A small-molecule ligand and the protein it binds are described below.
Small molecule (SMILES): Cc1ccc2oc(=O)c(C(=O)Oc3cccc(Cl)c3)cc2c1

Binding-site contacts:
Ligand atom C5 contacts residue HIS41 of chain 1.B at 1.5 Å.
Ligand atom O5 contacts residue PHE130 of chain 1.B at 4.0 Å.
Ligand atom C2 contacts residue CYS26 of chain 1.B at 4.0 Å (hydrophobic).
Ligand atom C12 contacts residue HIS41 of chain 1.B at 3.6 Å.
Ligand atom C3 contacts residue CYS26 of chain 1.B at 3.9 Å (hydrophobic).
Ligand atom O6 contacts residue HIS25 of chain 1.B at 3.6 Å.
Ligand atom C4 contacts residue SER176 of chain 1.B at 4.3 Å.
Ligand atom C15 contacts residue GLY174 of chain 1.B at 3.9 Å.
Ligand atom C12 contacts residue CYS26 of chain 1.B at 4.3 Å (hydrophobic).
Ligand atom C15 contacts residue HIS25 of chain 1.B at 3.4 Å.
Ligand atom O6 contacts residue LEU24 of chain 1.B at 3.3 Å (h-bond).
Ligand atom C1 contacts residue CYS26 of chain 1.B at 4.3 Å (hydrophobic).
Ligand atom C5 contacts residue CYS42 of chain 1.B at 4.3 Å (hydrophobic).
Ligand atom O4 contacts residue LEU24 of chain 1.B at 3.4 Å (h-bond).
Ligand atom C16 contacts residue HIS25 of chain 1.B at 4.3 Å.
Ligand atom C14 contacts residue GLY174 of chain 1.B at 3.6 Å.
Ligand atom C3 contacts residue HIS41 of chain 1.B at 3.1 Å.
Ligand atom C1 contacts residue HIS25 of chain 1.B at 3.3 Å.
Ligand atom C13 contacts residue HIS25 of chain 1.B at 3.5 Å.
Ligand atom O4 contacts residue GLY174 of chain 1.B at 3.6 Å.
Ligand atom C23 contacts residue LEU24 of chain 1.B at 4.1 Å (hydrophobic).
Ligand atom C3 contacts residue CYS42 of chain 1.B at 4.1 Å (hydrophobic).
Ligand atom C3 contacts residue HIS25 of chain 1.B at 4.0 Å.
Ligand atom C2 contacts residue HIS25 of chain 1.B at 3.1 Å.
Ligand atom O4 contacts residue PHE130 of chain 1.B at 3.8 Å.
Ligand atom C16 contacts residue ASN173 of chain 1.B at 3.9 Å.
Ligand atom C4 contacts residue HIS41 of chain 1.B at 2.5 Å.
Ligand atom O1 contacts residue HIS25 of chain 1.B at 3.1 Å (h-bond).
Ligand atom C2 contacts residue HIS41 of chain 1.B at 4.2 Å.
Ligand atom C14 contacts residue ASN173 of chain 1.B at 4.3 Å.
Ligand atom O4 contacts residue ASN173 of chain 1.B at 4.4 Å.
Ligand atom O5 contacts residue ASN173 of chain 1.B at 3.2 Å.
Ligand atom C4 contacts residue CYS26 of chain 1.B at 4.0 Å (hydrophobic).
Ligand atom C23 contacts residue HIS25 of chain 1.B at 3.1 Å.
Ligand atom C5 contacts residue SER176 of chain 1.B at 4.0 Å.
Ligand atom C12 contacts residue SER176 of chain 1.B at 3.7 Å.
Ligand atom C16 contacts residue GLY174 of chain 1.B at 3.5 Å.
Ligand atom C14 contacts residue HIS25 of chain 1.B at 3.6 Å.
Ligand atom O5 contacts residue GLY174 of chain 1.B at 3.4 Å (h-bond).
Ligand atom O4 contacts residue HIS25 of chain 1.B at 4.0 Å.

Sequence of chain 1.B:
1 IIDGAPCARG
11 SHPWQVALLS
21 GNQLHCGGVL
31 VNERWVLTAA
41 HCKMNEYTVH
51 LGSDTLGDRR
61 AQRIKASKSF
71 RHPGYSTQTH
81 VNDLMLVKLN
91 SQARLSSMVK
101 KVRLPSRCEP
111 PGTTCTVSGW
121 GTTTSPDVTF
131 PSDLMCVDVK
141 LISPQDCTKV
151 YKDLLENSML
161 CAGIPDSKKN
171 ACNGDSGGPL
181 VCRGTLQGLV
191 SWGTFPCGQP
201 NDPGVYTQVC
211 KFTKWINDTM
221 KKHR